Binding-site contacts:
Ligand atom C3 contacts residue GLU227 of chain 1.A at 4.0 Å.
Ligand atom O contacts residue GLU227 of chain 1.A at 4.2 Å.
Ligand atom C1 contacts residue GLN228 of chain 1.A at 3.8 Å.
Ligand atom C2 contacts residue GLN228 of chain 1.A at 3.9 Å.
Ligand atom C4 contacts residue GLU227 of chain 1.A at 3.8 Å.
Ligand atom N contacts residue ARG323 of chain 1.A at 3.7 Å.
Ligand atom O contacts residue GLN228 of chain 1.A at 4.1 Å.
Ligand atom C3 contacts residue ARG323 of chain 1.A at 3.2 Å.
Ligand atom C4 contacts residue ARG323 of chain 1.A at 4.0 Å.
Ligand atom C contacts residue GLN228 of chain 1.A at 4.3 Å.
Ligand atom C contacts residue GLU227 of chain 1.A at 4.2 Å.

Sequence of chain 1.A:
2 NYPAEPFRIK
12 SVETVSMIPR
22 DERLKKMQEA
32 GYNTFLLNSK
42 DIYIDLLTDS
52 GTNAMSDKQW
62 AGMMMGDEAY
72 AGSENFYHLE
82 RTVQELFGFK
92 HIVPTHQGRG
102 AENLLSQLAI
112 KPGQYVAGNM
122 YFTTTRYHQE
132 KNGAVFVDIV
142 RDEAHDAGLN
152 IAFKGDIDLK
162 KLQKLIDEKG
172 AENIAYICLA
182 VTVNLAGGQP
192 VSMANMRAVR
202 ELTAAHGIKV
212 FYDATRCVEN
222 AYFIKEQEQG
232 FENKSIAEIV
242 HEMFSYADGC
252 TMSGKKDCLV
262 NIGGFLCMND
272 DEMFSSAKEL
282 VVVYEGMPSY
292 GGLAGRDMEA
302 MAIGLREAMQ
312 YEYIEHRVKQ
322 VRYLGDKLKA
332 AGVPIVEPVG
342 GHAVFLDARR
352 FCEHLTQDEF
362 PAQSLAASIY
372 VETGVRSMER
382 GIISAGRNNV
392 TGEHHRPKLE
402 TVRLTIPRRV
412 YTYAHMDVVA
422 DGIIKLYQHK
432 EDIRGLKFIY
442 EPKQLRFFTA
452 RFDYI

A protein and the small-molecule ligand that binds it are described below.
Small molecule (SMILES): Oc1ccncc1